This small molecule binds to this protein.
Small molecule (SMILES): C[C@@H]1O[C@H](O)[C@@H](O)[C@H](O)[C@@H]1O

Binding-site contacts:
Ligand atom O2 contacts residue NAP1 of chain 2.P at 3.9 Å.
Ligand atom C2 contacts residue THR142 of chain 2.C at 4.0 Å.
Ligand atom O2 contacts residue ALA184 of chain 2.C at 2.8 Å (h-bond).
Ligand atom C1 contacts residue TYR153 of chain 2.C at 3.6 Å (hydrophobic).
Ligand atom O5 contacts residue ASN94 of chain 2.C at 3.4 Å (h-bond).
Ligand atom C3 contacts residue ALA184 of chain 2.C at 3.4 Å (hydrophobic).
Ligand atom C6 contacts residue ASN94 of chain 2.C at 4.0 Å.
Ligand atom C3 contacts residue GLU185 of chain 2.C at 3.4 Å.
Ligand atom C2 contacts residue SER140 of chain 2.C at 4.0 Å.
Ligand atom O3 contacts residue TYR191 of chain 2.C at 3.9 Å.
Ligand atom O4 contacts residue ASN94 of chain 2.C at 3.0 Å (h-bond).
Ligand atom C5 contacts residue NAP1 of chain 2.P at 3.9 Å.
Ligand atom C1 contacts residue ALA184 of chain 2.C at 4.0 Å (hydrophobic).
Ligand atom C2 contacts residue LYS141 of chain 2.C at 3.6 Å.
Ligand atom O1 contacts residue SER140 of chain 2.C at 2.7 Å (h-bond).
Ligand atom O2 contacts residue LYS141 of chain 2.C at 2.9 Å (salt-bridge).
Ligand atom C3 contacts residue GLN147 of chain 2.C at 3.8 Å.
Ligand atom C3 contacts residue TYR191 of chain 2.C at 3.8 Å (hydrophobic).
Ligand atom C2 contacts residue ALA184 of chain 2.C at 3.6 Å (hydrophobic).
Ligand atom O4 contacts residue TRP194 of chain 2.C at 3.3 Å.
Ligand atom C1 contacts residue NAP1 of chain 2.P at 3.3 Å.
Ligand atom C2 contacts residue GLN147 of chain 2.C at 3.9 Å.
Ligand atom C5 contacts residue TYR191 of chain 2.C at 4.0 Å (hydrophobic).
Ligand atom O3 contacts residue GLU185 of chain 2.C at 2.7 Å (salt-bridge).
Ligand atom O1 contacts residue NAP1 of chain 2.P at 3.3 Å.
Ligand atom O5 contacts residue TYR153 of chain 2.C at 3.7 Å.
Ligand atom C4 contacts residue GLN147 of chain 2.C at 4.0 Å.
Ligand atom C4 contacts residue TRP194 of chain 2.C at 3.9 Å (hydrophobic).
Ligand atom O3 contacts residue GLN147 of chain 2.C at 3.1 Å (h-bond).
Ligand atom O2 contacts residue THR142 of chain 2.C at 3.7 Å.
Ligand atom O1 contacts residue TYR153 of chain 2.C at 2.5 Å (h-bond).
Ligand atom C4 contacts residue TYR191 of chain 2.C at 3.6 Å (hydrophobic).
Ligand atom O2 contacts residue SER140 of chain 2.C at 3.4 Å (h-bond).
Ligand atom C5 contacts residue ASN94 of chain 2.C at 4.0 Å.
Ligand atom O3 contacts residue ALA184 of chain 2.C at 3.8 Å.
Ligand atom C1 contacts residue SER140 of chain 2.C at 3.8 Å.
Ligand atom C3 contacts residue LYS141 of chain 2.C at 3.8 Å.
Ligand atom C6 contacts residue TRP194 of chain 2.C at 3.7 Å (hydrophobic).
Ligand atom O3 contacts residue LYS141 of chain 2.C at 2.9 Å (salt-bridge).
Ligand atom O4 contacts residue GLN147 of chain 2.C at 3.1 Å (h-bond).

Sequence of chain 2.C:
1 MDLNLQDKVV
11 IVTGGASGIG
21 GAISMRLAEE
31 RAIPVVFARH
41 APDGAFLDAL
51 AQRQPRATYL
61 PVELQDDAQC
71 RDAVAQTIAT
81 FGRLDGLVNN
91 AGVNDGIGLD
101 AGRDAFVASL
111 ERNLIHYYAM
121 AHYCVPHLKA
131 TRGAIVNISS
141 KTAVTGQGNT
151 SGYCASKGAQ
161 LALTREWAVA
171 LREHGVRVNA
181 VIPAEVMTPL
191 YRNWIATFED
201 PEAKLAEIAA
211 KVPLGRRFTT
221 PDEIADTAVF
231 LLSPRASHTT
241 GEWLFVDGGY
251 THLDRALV